Binding-site contacts:
Ligand atom C6 contacts residue PRO310 of chain 1.A at 3.7 Å (hydrophobic).
Ligand atom C4 contacts residue ASN311 of chain 1.A at 3.9 Å.
Ligand atom O1A contacts residue ASN311 of chain 1.A at 4.2 Å.
Ligand atom O2' contacts residue ASP332 of chain 1.A at 3.7 Å.
Ligand atom C1' contacts residue TYR334 of chain 1.A at 4.0 Å (hydrophobic).
Ligand atom O6 contacts residue ASN311 of chain 1.A at 3.1 Å (h-bond).
Ligand atom O1B contacts residue ARG282 of chain 1.A at 3.1 Å.
Ligand atom N9 contacts residue TYR334 of chain 1.A at 3.7 Å.
Ligand atom O6 contacts residue PRO310 of chain 1.A at 3.4 Å (h-bond).
Ligand atom N2 contacts residue ARG282 of chain 1.A at 3.4 Å (salt-bridge).
Ligand atom C5 contacts residue TYR334 of chain 1.A at 4.1 Å (hydrophobic).
Ligand atom C2' contacts residue ASP332 of chain 1.A at 3.5 Å.
Ligand atom N3 contacts residue TYR334 of chain 1.A at 3.6 Å.
Ligand atom O1A contacts residue ARG282 of chain 1.A at 3.6 Å.
Ligand atom O2' contacts residue TYR334 of chain 1.A at 4.1 Å.
Ligand atom C6 contacts residue ILE309 of chain 1.A at 4.2 Å (hydrophobic).
Ligand atom C8 contacts residue ASN311 of chain 1.A at 4.3 Å.
Ligand atom O2B contacts residue TYR334 of chain 1.A at 4.1 Å.
Ligand atom N1 contacts residue ASN311 of chain 1.A at 3.5 Å (h-bond).
Ligand atom C2 contacts residue ILE309 of chain 1.A at 3.0 Å (hydrophobic).
Ligand atom C6 contacts residue ASN311 of chain 1.A at 3.1 Å.
Ligand atom C4 contacts residue TYR334 of chain 1.A at 3.7 Å (hydrophobic).
Ligand atom N3 contacts residue ASN311 of chain 1.A at 4.0 Å.
Ligand atom N2 contacts residue ASN311 of chain 1.A at 4.2 Å.
Ligand atom O6 contacts residue ARG367 of chain 1.A at 3.2 Å.
Ligand atom C1' contacts residue ASP332 of chain 1.A at 3.5 Å.
Ligand atom CM7 contacts residue ASN311 of chain 1.A at 3.8 Å.
Ligand atom O2A contacts residue GLU279 of chain 1.A at 3.8 Å.
Ligand atom N1 contacts residue PRO310 of chain 1.A at 3.1 Å (h-bond).
Ligand atom C2 contacts residue PRO310 of chain 1.A at 4.2 Å (hydrophobic).
Ligand atom C2 contacts residue ASN311 of chain 1.A at 3.7 Å.
Ligand atom C8 contacts residue TYR334 of chain 1.A at 4.1 Å (hydrophobic).
Ligand atom N7 contacts residue ASN311 of chain 1.A at 3.5 Å (h-bond).
Ligand atom O3B contacts residue ARG282 of chain 1.A at 3.7 Å.
Ligand atom N2 contacts residue ILE309 of chain 1.A at 2.4 Å (h-bond).
Ligand atom C5 contacts residue ASN311 of chain 1.A at 3.2 Å.
Ligand atom N2 contacts residue TYR334 of chain 1.A at 3.5 Å (h-bond).
Ligand atom N1 contacts residue ILE309 of chain 1.A at 2.8 Å (h-bond).
Ligand atom N1 contacts residue TYR334 of chain 1.A at 4.1 Å.
Ligand atom C2 contacts residue TYR334 of chain 1.A at 3.6 Å (hydrophobic).

A protein and the small-molecule ligand that binds it are described below.
Small molecule (SMILES): C[n+]1cn([C@@H]2O[C@H](CO[P](=O)(O)OP(=O)(O)O)[C@@H](O)[C@H]2O)c2nc(N)[nH]c(=O)c21

Sequence of chain 1.A:
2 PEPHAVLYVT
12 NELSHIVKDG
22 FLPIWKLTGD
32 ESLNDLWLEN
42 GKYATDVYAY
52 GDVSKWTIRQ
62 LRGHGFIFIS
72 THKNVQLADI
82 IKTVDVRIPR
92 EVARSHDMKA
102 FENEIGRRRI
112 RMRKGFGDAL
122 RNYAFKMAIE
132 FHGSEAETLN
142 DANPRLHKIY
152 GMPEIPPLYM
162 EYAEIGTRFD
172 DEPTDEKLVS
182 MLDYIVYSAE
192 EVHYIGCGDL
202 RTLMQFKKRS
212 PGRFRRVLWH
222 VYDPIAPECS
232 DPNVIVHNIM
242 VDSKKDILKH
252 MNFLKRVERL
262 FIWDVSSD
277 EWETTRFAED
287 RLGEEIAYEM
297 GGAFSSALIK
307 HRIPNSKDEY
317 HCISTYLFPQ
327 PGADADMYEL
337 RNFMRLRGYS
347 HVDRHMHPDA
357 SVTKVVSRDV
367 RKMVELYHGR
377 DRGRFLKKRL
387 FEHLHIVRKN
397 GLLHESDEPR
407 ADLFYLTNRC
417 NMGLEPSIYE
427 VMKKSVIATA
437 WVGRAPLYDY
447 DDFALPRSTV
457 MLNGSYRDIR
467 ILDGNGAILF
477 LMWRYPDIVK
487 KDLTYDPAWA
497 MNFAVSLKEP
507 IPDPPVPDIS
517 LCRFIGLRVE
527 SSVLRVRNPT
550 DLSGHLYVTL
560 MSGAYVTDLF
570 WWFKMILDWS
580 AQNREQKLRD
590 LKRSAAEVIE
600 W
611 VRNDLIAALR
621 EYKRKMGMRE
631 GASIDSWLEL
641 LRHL